Binding-site contacts:
Ligand atom O6 contacts residue GLN926 of chain 1.C at 3.7 Å.
Ligand atom C5 contacts residue LEU922 of chain 1.C at 4.0 Å (hydrophobic).
Ligand atom C8 contacts residue LEU922 of chain 1.C at 3.8 Å (hydrophobic).
Ligand atom C7 contacts residue ASN717 of chain 1.C at 3.4 Å.
Ligand atom O5 contacts residue GLN1071 of chain 1.C at 3.9 Å.
Ligand atom C3 contacts residue LEU922 of chain 1.C at 4.2 Å (hydrophobic).
Ligand atom O6 contacts residue PHE718 of chain 1.C at 4.5 Å.
Ligand atom C2 contacts residue GLN1071 of chain 1.C at 4.3 Å.
Ligand atom C7 contacts residue LEU922 of chain 1.C at 3.9 Å (hydrophobic).
Ligand atom C1 contacts residue GLN1071 of chain 1.C at 3.9 Å.
Ligand atom C3 contacts residue ASN717 of chain 1.C at 3.8 Å.
Ligand atom O5 contacts residue LEU922 of chain 1.C at 4.5 Å.
Ligand atom O7 contacts residue LEU922 of chain 1.C at 3.9 Å.
Ligand atom O5 contacts residue ASN717 of chain 1.C at 2.3 Å (h-bond).
Ligand atom O6 contacts residue LEU922 of chain 1.C at 4.2 Å.
Ligand atom C2 contacts residue ASN717 of chain 1.C at 2.5 Å.
Ligand atom C6 contacts residue LEU922 of chain 1.C at 4.4 Å (hydrophobic).
Ligand atom O7 contacts residue GLN1071 of chain 1.C at 3.9 Å.
Ligand atom O7 contacts residue ASN717 of chain 1.C at 3.3 Å (h-bond).
Ligand atom C5 contacts residue ASN717 of chain 1.C at 3.6 Å.
Ligand atom C1 contacts residue ASN717 of chain 1.C at 1.4 Å.
Ligand atom C1 contacts residue LEU922 of chain 1.C at 4.0 Å (hydrophobic).
Ligand atom C4 contacts residue ASN717 of chain 1.C at 4.2 Å.
Ligand atom O4 contacts residue LEU922 of chain 1.C at 4.0 Å.
Ligand atom N2 contacts residue ASN717 of chain 1.C at 3.0 Å (h-bond).

Sequence of chain 1.C:
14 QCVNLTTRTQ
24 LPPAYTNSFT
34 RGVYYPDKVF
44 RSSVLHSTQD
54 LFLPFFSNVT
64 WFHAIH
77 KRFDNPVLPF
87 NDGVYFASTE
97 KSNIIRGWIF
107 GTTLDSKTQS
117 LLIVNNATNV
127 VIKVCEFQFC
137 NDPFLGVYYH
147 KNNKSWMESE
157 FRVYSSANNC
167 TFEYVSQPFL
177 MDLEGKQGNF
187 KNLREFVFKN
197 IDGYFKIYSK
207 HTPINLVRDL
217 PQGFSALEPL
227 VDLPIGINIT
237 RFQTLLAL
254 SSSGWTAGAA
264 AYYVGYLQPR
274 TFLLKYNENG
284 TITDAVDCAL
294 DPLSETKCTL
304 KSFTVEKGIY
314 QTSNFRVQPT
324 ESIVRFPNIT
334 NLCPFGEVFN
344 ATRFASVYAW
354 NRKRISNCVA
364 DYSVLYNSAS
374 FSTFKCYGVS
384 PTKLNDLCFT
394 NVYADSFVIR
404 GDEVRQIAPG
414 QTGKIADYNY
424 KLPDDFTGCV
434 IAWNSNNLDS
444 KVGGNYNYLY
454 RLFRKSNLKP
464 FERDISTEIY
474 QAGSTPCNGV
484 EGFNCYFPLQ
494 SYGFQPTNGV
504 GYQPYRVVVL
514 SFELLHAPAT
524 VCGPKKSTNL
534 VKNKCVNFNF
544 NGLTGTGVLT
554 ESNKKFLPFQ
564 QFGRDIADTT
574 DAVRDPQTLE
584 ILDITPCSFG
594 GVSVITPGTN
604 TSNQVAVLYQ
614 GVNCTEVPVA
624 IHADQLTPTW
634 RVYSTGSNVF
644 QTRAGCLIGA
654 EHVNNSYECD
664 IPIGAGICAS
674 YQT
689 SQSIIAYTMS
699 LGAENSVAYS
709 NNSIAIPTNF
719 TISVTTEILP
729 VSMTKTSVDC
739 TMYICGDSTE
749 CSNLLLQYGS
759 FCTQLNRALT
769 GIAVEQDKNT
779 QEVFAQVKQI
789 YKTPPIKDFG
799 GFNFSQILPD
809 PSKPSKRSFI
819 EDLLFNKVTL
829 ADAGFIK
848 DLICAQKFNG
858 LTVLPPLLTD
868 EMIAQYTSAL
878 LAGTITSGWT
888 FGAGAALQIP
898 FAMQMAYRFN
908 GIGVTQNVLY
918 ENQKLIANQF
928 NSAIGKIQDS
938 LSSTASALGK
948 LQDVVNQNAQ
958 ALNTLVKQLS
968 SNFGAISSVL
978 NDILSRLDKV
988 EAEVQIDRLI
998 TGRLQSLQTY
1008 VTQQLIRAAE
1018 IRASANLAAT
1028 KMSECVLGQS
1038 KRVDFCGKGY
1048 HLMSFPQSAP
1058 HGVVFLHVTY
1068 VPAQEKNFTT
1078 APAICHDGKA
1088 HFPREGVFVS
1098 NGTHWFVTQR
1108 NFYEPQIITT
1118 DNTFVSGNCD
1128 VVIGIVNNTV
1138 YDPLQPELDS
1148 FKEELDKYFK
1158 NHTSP

This protein binds this small molecule.
Small molecule (SMILES): CC(=O)N[C@H]1[C@H](O[C@H]2[C@H](O)[C@@H](NC(C)=O)CO[C@@H]2CO)O[C@H](CO)[C@@H](O)[C@@H]1O